Binding-site contacts:
Ligand atom C3 contacts residue ASN339 of chain 1.B at 3.8 Å.
Ligand atom C2 contacts residue ASN339 of chain 1.B at 2.4 Å.
Ligand atom C5 contacts residue ASN339 of chain 1.B at 3.6 Å.
Ligand atom O5 contacts residue ASN339 of chain 1.B at 2.4 Å (h-bond).
Ligand atom C1 contacts residue ASN339 of chain 1.B at 1.4 Å.
Ligand atom O7 contacts residue HIS335 of chain 1.B at 4.2 Å.
Ligand atom C7 contacts residue ASN339 of chain 1.B at 3.2 Å.
Ligand atom C8 contacts residue ASN339 of chain 1.B at 4.4 Å.
Ligand atom C8 contacts residue HIS335 of chain 1.B at 3.4 Å.
Ligand atom C4 contacts residue ASN339 of chain 1.B at 4.2 Å.
Ligand atom N2 contacts residue ASN339 of chain 1.B at 2.9 Å (h-bond).
Ligand atom C7 contacts residue HIS335 of chain 1.B at 4.3 Å.
Ligand atom O7 contacts residue ASN339 of chain 1.B at 3.2 Å (h-bond).

A small-molecule ligand and the protein it binds are described below.
Small molecule (SMILES): CC(=O)N[C@@H]1[C@@H](O)[C@H](O)[C@@H](CO)O[C@H]1O

Sequence of chain 1.B:
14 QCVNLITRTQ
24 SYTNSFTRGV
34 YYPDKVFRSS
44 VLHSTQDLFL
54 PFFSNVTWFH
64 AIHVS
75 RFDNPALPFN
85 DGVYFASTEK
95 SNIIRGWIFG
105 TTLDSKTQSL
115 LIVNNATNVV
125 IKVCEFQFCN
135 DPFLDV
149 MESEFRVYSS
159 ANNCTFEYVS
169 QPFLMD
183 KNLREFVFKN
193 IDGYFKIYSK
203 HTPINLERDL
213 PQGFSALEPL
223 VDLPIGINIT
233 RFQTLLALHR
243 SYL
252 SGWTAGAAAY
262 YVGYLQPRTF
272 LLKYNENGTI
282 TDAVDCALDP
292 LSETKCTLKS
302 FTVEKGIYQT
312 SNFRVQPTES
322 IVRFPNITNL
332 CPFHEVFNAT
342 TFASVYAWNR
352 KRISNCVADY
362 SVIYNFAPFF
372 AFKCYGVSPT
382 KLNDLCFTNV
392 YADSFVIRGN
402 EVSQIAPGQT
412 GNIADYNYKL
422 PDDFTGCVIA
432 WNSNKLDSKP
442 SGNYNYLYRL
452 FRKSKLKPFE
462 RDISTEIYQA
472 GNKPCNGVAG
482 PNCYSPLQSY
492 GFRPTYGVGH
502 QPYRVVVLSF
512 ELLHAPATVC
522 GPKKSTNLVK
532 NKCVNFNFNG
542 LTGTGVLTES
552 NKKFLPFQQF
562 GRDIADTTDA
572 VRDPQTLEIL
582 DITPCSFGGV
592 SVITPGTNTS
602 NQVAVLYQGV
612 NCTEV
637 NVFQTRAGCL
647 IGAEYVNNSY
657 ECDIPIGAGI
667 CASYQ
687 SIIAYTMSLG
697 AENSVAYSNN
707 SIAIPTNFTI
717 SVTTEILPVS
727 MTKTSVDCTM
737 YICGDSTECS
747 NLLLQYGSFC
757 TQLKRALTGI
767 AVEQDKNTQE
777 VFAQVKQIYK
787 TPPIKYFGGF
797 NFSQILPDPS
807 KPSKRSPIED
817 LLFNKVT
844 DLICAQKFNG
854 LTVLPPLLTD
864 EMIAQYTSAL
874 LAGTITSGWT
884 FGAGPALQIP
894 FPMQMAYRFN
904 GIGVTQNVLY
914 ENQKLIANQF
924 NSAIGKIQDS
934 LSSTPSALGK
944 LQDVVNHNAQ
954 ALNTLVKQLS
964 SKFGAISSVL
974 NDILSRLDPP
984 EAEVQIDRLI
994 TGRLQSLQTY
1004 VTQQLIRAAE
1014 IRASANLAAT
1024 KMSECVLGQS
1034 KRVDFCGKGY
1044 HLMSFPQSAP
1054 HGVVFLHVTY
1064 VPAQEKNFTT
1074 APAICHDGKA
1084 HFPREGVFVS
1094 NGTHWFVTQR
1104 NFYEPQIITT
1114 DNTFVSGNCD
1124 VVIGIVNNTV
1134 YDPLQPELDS